The protein below binds the small molecule below.
Small molecule (SMILES): CC1=C(/C=C/C(C)=C\C=C\C(C)=C\C(=O)O)C(C)(C)CCC1

Binding-site contacts:
Ligand atom C13 contacts residue PHE89 of chain 1.A at 3.2 Å (hydrophobic).
Ligand atom C14 contacts residue PHE89 of chain 1.A at 3.9 Å (hydrophobic).
Ligand atom C3 contacts residue VAL118 of chain 1.A at 3.8 Å (hydrophobic).
Ligand atom C15 contacts residue GLN51 of chain 1.A at 3.6 Å.
Ligand atom C7 contacts residue LEU212 of chain 1.A at 4.1 Å (hydrophobic).
Ligand atom C7 contacts residue ILE44 of chain 1.A at 4.0 Å (hydrophobic).
Ligand atom C17 contacts residue HIS211 of chain 1.A at 3.4 Å.
Ligand atom O1 contacts residue GLN51 of chain 1.A at 3.3 Å.
Ligand atom C11 contacts residue PHE89 of chain 1.A at 3.5 Å (hydrophobic).
Ligand atom O2 contacts residue ARG92 of chain 1.A at 3.7 Å.
Ligand atom C19 contacts residue LEU212 of chain 1.A at 4.0 Å (hydrophobic).
Ligand atom C6 contacts residue CYS208 of chain 1.A at 4.1 Å (hydrophobic).
Ligand atom C10 contacts residue ALA48 of chain 1.A at 3.8 Å (hydrophobic).
Ligand atom C15 contacts residue ARG92 of chain 1.A at 3.6 Å.
Ligand atom C15 contacts residue ALA103 of chain 1.A at 3.6 Å (hydrophobic).
Ligand atom C18 contacts residue PHE89 of chain 1.A at 3.5 Å (hydrophobic).
Ligand atom C17 contacts residue CYS208 of chain 1.A at 3.3 Å (hydrophobic).
Ligand atom C11 contacts residue ALA48 of chain 1.A at 3.8 Å (hydrophobic).
Ligand atom C19 contacts residue TRP81 of chain 1.A at 3.6 Å (hydrophobic).
Ligand atom O1 contacts residue ALA103 of chain 1.A at 3.3 Å.
Ligand atom C20 contacts residue LEU102 of chain 1.A at 3.7 Å (hydrophobic).
Ligand atom C8 contacts residue ILE44 of chain 1.A at 3.9 Å (hydrophobic).
Ligand atom O2 contacts residue ALA47 of chain 1.A at 3.2 Å.
Ligand atom O1 contacts residue ARG92 of chain 1.A at 2.9 Å (salt-bridge).
Ligand atom C6 contacts residue ILE44 of chain 1.A at 4.0 Å (hydrophobic).
Ligand atom O1 contacts residue PHE89 of chain 1.A at 3.9 Å.
Ligand atom C16 contacts residue VAL41 of chain 1.A at 4.0 Å (hydrophobic).
Ligand atom O2 contacts residue LEU102 of chain 1.A at 3.4 Å.
Ligand atom C12 contacts residue LEU85 of chain 1.A at 3.9 Å (hydrophobic).
Ligand atom C14 contacts residue GLN51 of chain 1.A at 4.1 Å.
Ligand atom C12 contacts residue ALA48 of chain 1.A at 3.7 Å (hydrophobic).
Ligand atom C5 contacts residue ILE44 of chain 1.A at 4.0 Å (hydrophobic).
Ligand atom C2 contacts residue VAL118 of chain 1.A at 4.1 Å (hydrophobic).
Ligand atom C15 contacts residue PHE89 of chain 1.A at 3.9 Å (hydrophobic).
Ligand atom C12 contacts residue PHE89 of chain 1.A at 3.4 Å (hydrophobic).
Ligand atom C18 contacts residue ILE44 of chain 1.A at 4.0 Å (hydrophobic).
Ligand atom O2 contacts residue ALA103 of chain 1.A at 2.7 Å (h-bond).
Ligand atom C20 contacts residue PHE89 of chain 1.A at 3.4 Å (hydrophobic).
Ligand atom C17 contacts residue LEU212 of chain 1.A at 3.3 Å (hydrophobic).
Ligand atom C4 contacts residue ILE121 of chain 1.A at 4.0 Å (hydrophobic).

Sequence of chain 1.A:
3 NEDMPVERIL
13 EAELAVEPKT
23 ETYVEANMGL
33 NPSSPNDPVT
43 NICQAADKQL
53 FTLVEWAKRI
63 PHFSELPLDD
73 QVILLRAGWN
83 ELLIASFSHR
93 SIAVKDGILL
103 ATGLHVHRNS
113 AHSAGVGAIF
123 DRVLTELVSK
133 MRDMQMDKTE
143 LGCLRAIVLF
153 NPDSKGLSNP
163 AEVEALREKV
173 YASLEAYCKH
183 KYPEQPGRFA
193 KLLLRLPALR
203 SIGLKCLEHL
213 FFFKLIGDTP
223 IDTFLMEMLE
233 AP